Sequence of chain 1.C:
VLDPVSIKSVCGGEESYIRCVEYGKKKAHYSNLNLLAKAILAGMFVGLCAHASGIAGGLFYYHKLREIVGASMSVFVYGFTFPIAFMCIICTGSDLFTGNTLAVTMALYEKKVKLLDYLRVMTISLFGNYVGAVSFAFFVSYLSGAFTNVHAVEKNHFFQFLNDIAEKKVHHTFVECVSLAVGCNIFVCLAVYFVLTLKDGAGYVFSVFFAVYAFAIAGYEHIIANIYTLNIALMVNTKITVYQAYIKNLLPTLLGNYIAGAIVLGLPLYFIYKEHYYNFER

The protein below binds the small molecule below.
Small molecule (SMILES): COc1ccc2c(c1)O[C@@](O)(C(F)(F)C(F)(F)F)CC2=O

Binding-site contacts:
Ligand atom C16 contacts residue HIS230 of chain 1.C at 3.8 Å.
Ligand atom C18 contacts residue LEU104 of chain 1.C at 3.5 Å (hydrophobic).
Ligand atom C17 contacts residue ILE97 of chain 1.C at 4.1 Å (hydrophobic).
Ligand atom F01 contacts residue ALA93 of chain 1.C at 3.8 Å.
Ligand atom F03 contacts residue PHE90 of chain 1.C at 3.8 Å.
Ligand atom C15 contacts residue PHE94 of chain 1.C at 3.6 Å (hydrophobic).
Ligand atom F03 contacts residue VAL220 of chain 1.C at 3.9 Å.
Ligand atom C11 contacts residue LEU104 of chain 1.C at 3.7 Å (hydrophobic).
Ligand atom O08 contacts residue GLY107 of chain 1.C at 3.0 Å (h-bond).
Ligand atom C21 contacts residue ILE98 of chain 1.C at 3.8 Å (hydrophobic).
Ligand atom F02 contacts residue VAL196 of chain 1.C at 4.1 Å.
Ligand atom C19 contacts residue VAL200 of chain 1.C at 4.2 Å (hydrophobic).
Ligand atom C20 contacts residue VAL200 of chain 1.C at 3.8 Å (hydrophobic).
Ligand atom F05 contacts residue HIS230 of chain 1.C at 3.4 Å.
Ligand atom F03 contacts residue ALA93 of chain 1.C at 3.8 Å.
Ligand atom F05 contacts residue VAL54 of chain 1.C at 3.5 Å.
Ligand atom O07 contacts residue LEU104 of chain 1.C at 3.8 Å.
Ligand atom O06 contacts residue PHE94 of chain 1.C at 3.0 Å.
Ligand atom C10 contacts residue PHE94 of chain 1.C at 4.1 Å (hydrophobic).
Ligand atom C20 contacts residue LEU104 of chain 1.C at 3.9 Å (hydrophobic).
Ligand atom C11 contacts residue HIS230 of chain 1.C at 3.6 Å.
Ligand atom C21 contacts residue PHE94 of chain 1.C at 3.9 Å (hydrophobic).
Ligand atom C14 contacts residue LEU104 of chain 1.C at 3.6 Å (hydrophobic).
Ligand atom F04 contacts residue HIS230 of chain 1.C at 3.1 Å.
Ligand atom C13 contacts residue LEU104 of chain 1.C at 3.4 Å (hydrophobic).
Ligand atom O07 contacts residue VAL54 of chain 1.C at 4.1 Å.
Ligand atom C18 contacts residue VAL200 of chain 1.C at 3.8 Å (hydrophobic).
Ligand atom F02 contacts residue VAL220 of chain 1.C at 3.8 Å.
Ligand atom C12 contacts residue PHE94 of chain 1.C at 3.9 Å (hydrophobic).
Ligand atom O09 contacts residue ILE97 of chain 1.C at 4.2 Å.
Ligand atom O07 contacts residue ILE97 of chain 1.C at 3.3 Å.
Ligand atom O08 contacts residue THR106 of chain 1.C at 3.8 Å.
Ligand atom C18 contacts residue GLY107 of chain 1.C at 3.6 Å.
Ligand atom O08 contacts residue VAL196 of chain 1.C at 3.6 Å.
Ligand atom F04 contacts residue PHE223 of chain 1.C at 3.9 Å.
Ligand atom O08 contacts residue LEU104 of chain 1.C at 3.3 Å.
Ligand atom C13 contacts residue GLY107 of chain 1.C at 4.0 Å.
Ligand atom C17 contacts residue PHE94 of chain 1.C at 3.9 Å (hydrophobic).
Ligand atom F02 contacts residue PHE94 of chain 1.C at 3.5 Å.
Ligand atom F01 contacts residue PHE94 of chain 1.C at 3.0 Å.